The protein below binds the small molecule below.
Small molecule (SMILES): N#CCC1(n2cc(C(N)=O)c(NC(=O)C3CC3)n2)CCN(Cc2ccc(-c3ccccc3)c(O)c2)CC1

Sequence of chain 1.A:
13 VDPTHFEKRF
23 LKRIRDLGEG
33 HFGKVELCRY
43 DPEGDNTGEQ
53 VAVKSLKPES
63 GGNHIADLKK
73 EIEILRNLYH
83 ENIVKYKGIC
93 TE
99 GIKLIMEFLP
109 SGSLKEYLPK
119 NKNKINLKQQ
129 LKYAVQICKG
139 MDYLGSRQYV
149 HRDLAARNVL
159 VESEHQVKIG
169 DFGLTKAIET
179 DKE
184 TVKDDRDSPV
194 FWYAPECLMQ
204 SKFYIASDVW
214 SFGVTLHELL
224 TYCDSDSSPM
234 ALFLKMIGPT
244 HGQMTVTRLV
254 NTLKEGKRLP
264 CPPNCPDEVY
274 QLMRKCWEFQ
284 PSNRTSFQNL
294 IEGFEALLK

Binding-site contacts:
Ligand atom C21 contacts residue SER57 of chain 1.A at 3.8 Å.
Ligand atom N5 contacts residue LEU158 of chain 1.A at 3.7 Å.
Ligand atom C21 contacts residue LYS56 of chain 1.A at 3.6 Å.
Ligand atom C25 contacts residue ASP169 of chain 1.A at 3.4 Å.
Ligand atom C9 contacts residue GLY110 of chain 1.A at 3.5 Å.
Ligand atom C9 contacts residue LEU107 of chain 1.A at 3.3 Å (hydrophobic).
Ligand atom N3 contacts residue LEU158 of chain 1.A at 3.6 Å.
Ligand atom O3 contacts residue LYS56 of chain 1.A at 3.0 Å (salt-bridge).
Ligand atom C6 contacts residue LEU158 of chain 1.A at 3.7 Å (hydrophobic).
Ligand atom C5 contacts residue LEU158 of chain 1.A at 3.7 Å (hydrophobic).
Ligand atom C25 contacts residue LYS56 of chain 1.A at 3.5 Å.
Ligand atom C10 contacts residue GLY110 of chain 1.A at 3.2 Å.
Ligand atom C20 contacts residue LYS56 of chain 1.A at 3.5 Å.
Ligand atom C7 contacts residue LEU158 of chain 1.A at 3.5 Å (hydrophobic).
Ligand atom N1 contacts residue GLY168 of chain 1.A at 3.1 Å.
Ligand atom N1 contacts residue ASN156 of chain 1.A at 3.6 Å.
Ligand atom C1 contacts residue ARG155 of chain 1.A at 3.5 Å.
Ligand atom C19 contacts residue LYS56 of chain 1.A at 3.7 Å.
Ligand atom O3 contacts residue GLY171 of chain 1.A at 3.4 Å.
Ligand atom C10 contacts residue PRO108 of chain 1.A at 3.4 Å (hydrophobic).
Ligand atom C20 contacts residue GLY35 of chain 1.A at 3.8 Å.
Ligand atom C2 contacts residue ARG155 of chain 1.A at 3.3 Å.
Ligand atom C9 contacts residue PHE106 of chain 1.A at 3.6 Å (hydrophobic).
Ligand atom O1 contacts residue PHE106 of chain 1.A at 3.3 Å.
Ligand atom C28 contacts residue LEU29 of chain 1.A at 3.6 Å (hydrophobic).
Ligand atom C8 contacts residue GLY110 of chain 1.A at 3.6 Å.
Ligand atom C1 contacts residue LEU158 of chain 1.A at 3.5 Å (hydrophobic).
Ligand atom N1 contacts residue ASP169 of chain 1.A at 3.6 Å.
Ligand atom C11 contacts residue ARG27 of chain 1.A at 3.6 Å.
Ligand atom C21 contacts residue GLY35 of chain 1.A at 3.8 Å.
Ligand atom N4 contacts residue LEU107 of chain 1.A at 3.6 Å.
Ligand atom O1 contacts residue LEU107 of chain 1.A at 2.9 Å (h-bond).
Ligand atom N3 contacts residue GLU105 of chain 1.A at 3.0 Å (salt-bridge).
Ligand atom C13 contacts residue ASP169 of chain 1.A at 3.6 Å.
Ligand atom O3 contacts residue ASP169 of chain 1.A at 2.6 Å (salt-bridge).
Ligand atom C26 contacts residue ASP169 of chain 1.A at 3.3 Å.
Ligand atom N3 contacts residue ALA54 of chain 1.A at 3.4 Å.
Ligand atom N1 contacts residue LEU158 of chain 1.A at 3.5 Å.
Ligand atom C20 contacts residue LYS36 of chain 1.A at 3.8 Å.
Ligand atom C27 contacts residue GLY30 of chain 1.A at 3.6 Å.